Binding-site contacts:
Ligand atom O6 contacts residue MG1 of chain 1.K at 4.1 Å.
Ligand atom C12 contacts residue PHE173 of chain 1.A at 3.4 Å (hydrophobic).
Ligand atom O7 contacts residue ASP9 of chain 1.A at 3.0 Å (salt-bridge).
Ligand atom C11 contacts residue DST1 of chain 1.J at 4.0 Å.
Ligand atom O5 contacts residue ARG163 of chain 1.A at 3.3 Å (salt-bridge).
Ligand atom P1 contacts residue ARG163 of chain 1.A at 3.7 Å.
Ligand atom C13 contacts residue LEU7 of chain 1.A at 3.6 Å (hydrophobic).
Ligand atom C14 contacts residue THR51 of chain 1.A at 3.5 Å.
Ligand atom O2 contacts residue MG1 of chain 1.K at 4.2 Å.
Ligand atom C12 contacts residue PRO8 of chain 1.A at 3.6 Å (hydrophobic).
Ligand atom P3 contacts residue MG1 of chain 1.K at 3.4 Å.
Ligand atom O2 contacts residue ARG163 of chain 1.A at 3.3 Å (salt-bridge).
Ligand atom C12 contacts residue DST1 of chain 1.J at 4.2 Å.
Ligand atom C10 contacts residue PHE173 of chain 1.A at 4.0 Å (hydrophobic).
Ligand atom S9 contacts residue ASN57 of chain 1.A at 3.8 Å.
Ligand atom C14 contacts residue DST1 of chain 1.J at 3.9 Å.
Ligand atom O6 contacts residue ARG163 of chain 1.A at 4.0 Å.
Ligand atom O2 contacts residue SER171 of chain 1.A at 3.9 Å.
Ligand atom P1 contacts residue SER171 of chain 1.A at 3.6 Å.
Ligand atom C14 contacts residue ALA52 of chain 1.A at 4.1 Å (hydrophobic).
Ligand atom P1 contacts residue ARG169 of chain 1.A at 3.5 Å.
Ligand atom C13 contacts residue THR51 of chain 1.A at 3.3 Å.
Ligand atom C10 contacts residue DST1 of chain 1.J at 3.4 Å.
Ligand atom C14 contacts residue PHE173 of chain 1.A at 3.7 Å (hydrophobic).
Ligand atom O4 contacts residue SER171 of chain 1.A at 4.2 Å.
Ligand atom C14 contacts residue PRO8 of chain 1.A at 3.9 Å (hydrophobic).
Ligand atom C13 contacts residue PHE173 of chain 1.A at 3.9 Å (hydrophobic).
Ligand atom S9 contacts residue PHE173 of chain 1.A at 3.6 Å.
Ligand atom O8 contacts residue MG1 of chain 1.K at 4.0 Å.
Ligand atom C11 contacts residue PHE173 of chain 1.A at 3.6 Å (hydrophobic).
Ligand atom C11 contacts residue PRO8 of chain 1.A at 4.1 Å (hydrophobic).
Ligand atom O5 contacts residue ARG169 of chain 1.A at 2.7 Å (salt-bridge).
Ligand atom O7 contacts residue DST1 of chain 1.J at 2.6 Å (h-bond).
Ligand atom C10 contacts residue ASN57 of chain 1.A at 3.8 Å.
Ligand atom O5 contacts residue SER171 of chain 1.A at 2.5 Å (h-bond).
Ligand atom O6 contacts residue ARG169 of chain 1.A at 2.8 Å (salt-bridge).
Ligand atom P3 contacts residue DST1 of chain 1.J at 3.9 Å.
Ligand atom O7 contacts residue MG1 of chain 1.K at 1.9 Å.
Ligand atom C11 contacts residue ASP9 of chain 1.A at 4.0 Å.
Ligand atom C13 contacts residue PRO8 of chain 1.A at 3.4 Å (hydrophobic).

Sequence of chain 1.A:
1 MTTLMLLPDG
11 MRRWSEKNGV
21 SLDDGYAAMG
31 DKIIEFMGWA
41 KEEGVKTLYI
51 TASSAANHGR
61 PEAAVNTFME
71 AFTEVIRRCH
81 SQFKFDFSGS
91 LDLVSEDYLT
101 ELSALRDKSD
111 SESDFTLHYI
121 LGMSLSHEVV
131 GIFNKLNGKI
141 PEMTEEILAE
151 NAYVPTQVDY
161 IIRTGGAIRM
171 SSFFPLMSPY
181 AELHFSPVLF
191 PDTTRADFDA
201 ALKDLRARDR

The protein below binds the small molecule below.
Small molecule (SMILES): CC(C)=CCS[P](=O)(O)OP(=O)(O)O